Sequence of chain 2.B:
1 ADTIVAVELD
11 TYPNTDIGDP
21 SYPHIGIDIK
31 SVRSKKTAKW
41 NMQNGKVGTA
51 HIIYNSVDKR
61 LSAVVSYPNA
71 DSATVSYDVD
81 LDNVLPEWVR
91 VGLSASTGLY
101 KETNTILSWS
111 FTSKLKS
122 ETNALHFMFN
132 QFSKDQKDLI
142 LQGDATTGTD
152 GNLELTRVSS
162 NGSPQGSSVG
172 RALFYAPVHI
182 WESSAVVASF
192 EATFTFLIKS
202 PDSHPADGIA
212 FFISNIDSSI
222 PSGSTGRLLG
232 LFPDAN

Binding-site contacts:
Ligand atom C4 contacts residue ASP208 of chain 2.B at 3.6 Å.
Ligand atom C6 contacts residue ALA207 of chain 2.B at 4.0 Å (hydrophobic).
Ligand atom O5 contacts residue TYR100 of chain 2.B at 4.2 Å.
Ligand atom O6 contacts residue GLY98 of chain 2.B at 3.4 Å.
Ligand atom C5 contacts residue LEU99 of chain 2.B at 4.0 Å (hydrophobic).
Ligand atom C6 contacts residue ASP208 of chain 2.B at 3.9 Å.
Ligand atom O2 contacts residue LEU99 of chain 2.B at 3.8 Å.
Ligand atom O3 contacts residue ARG228 of chain 2.B at 3.0 Å (salt-bridge).
Ligand atom O4 contacts residue ASN14 of chain 2.B at 2.9 Å (h-bond).
Ligand atom O2 contacts residue GLY98 of chain 2.B at 3.5 Å.
Ligand atom C6 contacts residue TYR100 of chain 2.B at 3.6 Å (hydrophobic).
Ligand atom O5 contacts residue LEU99 of chain 2.B at 2.9 Å (h-bond).
Ligand atom O2 contacts residue GLY227 of chain 2.B at 4.2 Å.
Ligand atom O5 contacts residue GLY98 of chain 2.B at 3.9 Å.
Ligand atom O6 contacts residue TYR100 of chain 2.B at 3.0 Å (h-bond).
Ligand atom C1 contacts residue LEU99 of chain 2.B at 3.7 Å (hydrophobic).
Ligand atom C6 contacts residue TYR12 of chain 2.B at 3.7 Å (hydrophobic).
Ligand atom C2 contacts residue LEU99 of chain 2.B at 4.4 Å (hydrophobic).
Ligand atom O4 contacts residue ARG228 of chain 2.B at 3.8 Å.
Ligand atom O4 contacts residue TYR12 of chain 2.B at 3.7 Å.
Ligand atom O3 contacts residue GLY227 of chain 2.B at 3.5 Å.
Ligand atom C5 contacts residue TYR12 of chain 2.B at 4.1 Å (hydrophobic).
Ligand atom O4 contacts residue ASP208 of chain 2.B at 2.7 Å (salt-bridge).
Ligand atom C4 contacts residue GLY98 of chain 2.B at 4.3 Å.
Ligand atom C3 contacts residue ARG228 of chain 2.B at 4.1 Å.
Ligand atom C4 contacts residue ARG228 of chain 2.B at 4.1 Å.
Ligand atom C3 contacts residue GLY227 of chain 2.B at 4.4 Å.
Ligand atom C3 contacts residue ASN14 of chain 2.B at 4.3 Å.
Ligand atom O6 contacts residue ASP208 of chain 2.B at 2.9 Å (salt-bridge).
Ligand atom O4 contacts residue GLY227 of chain 2.B at 4.4 Å.
Ligand atom O3 contacts residue THR226 of chain 2.B at 4.4 Å.
Ligand atom C4 contacts residue GLY227 of chain 2.B at 4.1 Å.
Ligand atom C4 contacts residue ASN14 of chain 2.B at 4.1 Å.
Ligand atom C6 contacts residue LEU99 of chain 2.B at 4.0 Å (hydrophobic).
Ligand atom O6 contacts residue LEU99 of chain 2.B at 3.3 Å (h-bond).
Ligand atom C5 contacts residue ASP208 of chain 2.B at 4.4 Å.
Ligand atom O6 contacts residue ALA207 of chain 2.B at 3.4 Å.

This small molecule binds to this protein.
Small molecule (SMILES): CO[C@H]1O[C@H](CO)[C@@H](O)[C@H](O)[C@@H]1O